Binding-site contacts:
Ligand atom CA contacts residue PRO48 of chain 22.O at 4.2 Å (hydrophobic).
Ligand atom CD1 contacts residue TYR38 of chain 22.N at 4.4 Å (hydrophobic).
Ligand atom NH1 contacts residue MET606 of chain 22.O at 4.0 Å.
Ligand atom CD1 contacts residue ALA34 of chain 22.N at 4.3 Å (hydrophobic).
Ligand atom CB contacts residue PRO52 of chain 22.O at 3.8 Å (hydrophobic).
Ligand atom CE2 contacts residue ASP55 of chain 22.O at 3.6 Å.
Ligand atom CA contacts residue VAL50 of chain 22.O at 3.0 Å (hydrophobic).
Ligand atom C contacts residue PRO48 of chain 22.O at 3.9 Å (hydrophobic).
Ligand atom NH2 contacts residue THR602 of chain 22.O at 4.4 Å.
Ligand atom O contacts residue ALA34 of chain 22.N at 4.1 Å.
Ligand atom CD2 contacts residue VAL56 of chain 22.O at 3.8 Å (hydrophobic).
Ligand atom NH2 contacts residue MET606 of chain 22.O at 4.2 Å.
Ligand atom CD2 contacts residue TYR38 of chain 22.N at 3.8 Å (hydrophobic).
Ligand atom N contacts residue VAL50 of chain 22.O at 4.2 Å.
Ligand atom N contacts residue VAL50 of chain 22.O at 3.6 Å (h-bond).
Ligand atom CD2 contacts residue ASP55 of chain 22.O at 3.8 Å.
Ligand atom O contacts residue THR49 of chain 22.O at 4.2 Å.
Ligand atom O contacts residue PRO48 of chain 22.O at 3.4 Å.
Ligand atom CA contacts residue ALA51 of chain 22.O at 4.4 Å (hydrophobic).
Ligand atom OG1 contacts residue THR49 of chain 22.O at 4.2 Å.
Ligand atom NH1 contacts residue GLY27 of chain 22.N at 4.4 Å.
Ligand atom OG1 contacts residue PRO48 of chain 22.O at 3.1 Å.
Ligand atom O contacts residue VAL50 of chain 22.O at 3.7 Å.
Ligand atom CB contacts residue PRO48 of chain 22.O at 3.9 Å (hydrophobic).
Ligand atom NH1 contacts residue PHE31 of chain 22.N at 3.0 Å.
Ligand atom CB contacts residue VAL56 of chain 22.O at 4.2 Å (hydrophobic).
Ligand atom CZ contacts residue PHE31 of chain 22.N at 4.3 Å (hydrophobic).
Ligand atom CD2 contacts residue HIS54 of chain 22.O at 4.4 Å.
Ligand atom N contacts residue PRO52 of chain 22.O at 4.0 Å.
Ligand atom CG contacts residue TYR38 of chain 22.N at 3.7 Å (hydrophobic).
Ligand atom O contacts residue GLY17 of chain 22.O at 4.0 Å.
Ligand atom CA contacts residue PRO52 of chain 22.O at 4.1 Å (hydrophobic).
Ligand atom O contacts residue PRO52 of chain 22.O at 4.0 Å.
Ligand atom CB contacts residue ALA34 of chain 22.N at 4.3 Å (hydrophobic).
Ligand atom C contacts residue PRO52 of chain 22.O at 4.2 Å (hydrophobic).
Ligand atom CB contacts residue TYR38 of chain 22.N at 3.6 Å (hydrophobic).
Ligand atom CE2 contacts residue THR599 of chain 22.O at 4.2 Å.
Ligand atom C contacts residue VAL50 of chain 22.O at 3.6 Å (hydrophobic).
Ligand atom CB contacts residue THR49 of chain 22.O at 4.0 Å.
Ligand atom CZ contacts residue PHE31 of chain 22.N at 4.2 Å (hydrophobic).

Sequence of chain 22.N:
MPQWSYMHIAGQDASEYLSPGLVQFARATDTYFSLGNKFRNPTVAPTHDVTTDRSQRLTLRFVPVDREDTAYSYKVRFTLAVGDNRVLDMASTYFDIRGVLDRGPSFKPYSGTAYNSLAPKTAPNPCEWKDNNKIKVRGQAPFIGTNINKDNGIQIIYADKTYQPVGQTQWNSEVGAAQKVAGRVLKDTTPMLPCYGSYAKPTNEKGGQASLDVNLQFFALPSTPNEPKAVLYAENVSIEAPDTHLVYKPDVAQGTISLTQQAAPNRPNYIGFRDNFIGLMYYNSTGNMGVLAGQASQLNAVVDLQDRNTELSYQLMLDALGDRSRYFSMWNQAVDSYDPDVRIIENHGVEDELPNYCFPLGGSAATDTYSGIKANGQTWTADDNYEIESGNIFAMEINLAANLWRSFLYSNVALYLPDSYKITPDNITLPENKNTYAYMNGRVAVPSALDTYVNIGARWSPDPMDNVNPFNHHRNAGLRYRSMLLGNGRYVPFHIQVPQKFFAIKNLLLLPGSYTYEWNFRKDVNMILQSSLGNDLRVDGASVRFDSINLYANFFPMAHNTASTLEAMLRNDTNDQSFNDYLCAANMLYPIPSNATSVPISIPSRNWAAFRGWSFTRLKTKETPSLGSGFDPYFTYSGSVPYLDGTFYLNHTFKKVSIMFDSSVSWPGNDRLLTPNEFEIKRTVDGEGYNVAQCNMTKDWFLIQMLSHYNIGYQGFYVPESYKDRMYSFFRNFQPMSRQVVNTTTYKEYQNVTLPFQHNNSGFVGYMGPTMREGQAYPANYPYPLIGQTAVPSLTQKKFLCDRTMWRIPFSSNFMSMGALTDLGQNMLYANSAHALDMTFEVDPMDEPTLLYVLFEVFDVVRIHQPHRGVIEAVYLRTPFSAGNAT

The small molecule below binds the protein below.
Small molecule (SMILES): CSCC[C@H](NC(=O)[C@H](Cc1ccccc1)NC(=O)[C@H]1CCCN1C(=O)[C@@H](N)CCCN=C(N)N)C(=O)NCC(=O)N[C@@H](C=O)[C@@H](C)O

Sequence of chain 22.O:
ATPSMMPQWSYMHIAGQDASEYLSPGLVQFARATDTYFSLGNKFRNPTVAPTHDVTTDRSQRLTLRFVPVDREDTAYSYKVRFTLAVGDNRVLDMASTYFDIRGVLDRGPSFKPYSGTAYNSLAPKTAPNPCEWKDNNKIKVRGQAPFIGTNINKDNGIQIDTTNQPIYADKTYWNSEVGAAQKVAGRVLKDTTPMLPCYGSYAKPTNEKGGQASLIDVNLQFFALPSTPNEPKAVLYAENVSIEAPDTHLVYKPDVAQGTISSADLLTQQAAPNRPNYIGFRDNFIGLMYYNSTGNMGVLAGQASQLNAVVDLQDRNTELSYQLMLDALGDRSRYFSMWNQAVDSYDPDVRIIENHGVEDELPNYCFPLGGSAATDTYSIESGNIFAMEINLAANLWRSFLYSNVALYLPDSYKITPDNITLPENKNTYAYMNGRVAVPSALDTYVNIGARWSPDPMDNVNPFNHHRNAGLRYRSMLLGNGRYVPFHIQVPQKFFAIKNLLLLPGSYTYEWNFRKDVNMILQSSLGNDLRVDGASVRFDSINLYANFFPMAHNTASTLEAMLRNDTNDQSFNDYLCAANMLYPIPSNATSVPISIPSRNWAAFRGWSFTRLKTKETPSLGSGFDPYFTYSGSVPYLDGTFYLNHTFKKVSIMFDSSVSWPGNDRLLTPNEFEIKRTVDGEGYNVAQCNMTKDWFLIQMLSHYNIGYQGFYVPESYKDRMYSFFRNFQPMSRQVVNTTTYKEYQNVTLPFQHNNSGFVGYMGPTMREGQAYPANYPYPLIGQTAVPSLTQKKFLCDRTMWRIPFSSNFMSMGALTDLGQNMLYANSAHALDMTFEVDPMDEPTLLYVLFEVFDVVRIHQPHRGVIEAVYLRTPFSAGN

Sequence of chain 22.P:
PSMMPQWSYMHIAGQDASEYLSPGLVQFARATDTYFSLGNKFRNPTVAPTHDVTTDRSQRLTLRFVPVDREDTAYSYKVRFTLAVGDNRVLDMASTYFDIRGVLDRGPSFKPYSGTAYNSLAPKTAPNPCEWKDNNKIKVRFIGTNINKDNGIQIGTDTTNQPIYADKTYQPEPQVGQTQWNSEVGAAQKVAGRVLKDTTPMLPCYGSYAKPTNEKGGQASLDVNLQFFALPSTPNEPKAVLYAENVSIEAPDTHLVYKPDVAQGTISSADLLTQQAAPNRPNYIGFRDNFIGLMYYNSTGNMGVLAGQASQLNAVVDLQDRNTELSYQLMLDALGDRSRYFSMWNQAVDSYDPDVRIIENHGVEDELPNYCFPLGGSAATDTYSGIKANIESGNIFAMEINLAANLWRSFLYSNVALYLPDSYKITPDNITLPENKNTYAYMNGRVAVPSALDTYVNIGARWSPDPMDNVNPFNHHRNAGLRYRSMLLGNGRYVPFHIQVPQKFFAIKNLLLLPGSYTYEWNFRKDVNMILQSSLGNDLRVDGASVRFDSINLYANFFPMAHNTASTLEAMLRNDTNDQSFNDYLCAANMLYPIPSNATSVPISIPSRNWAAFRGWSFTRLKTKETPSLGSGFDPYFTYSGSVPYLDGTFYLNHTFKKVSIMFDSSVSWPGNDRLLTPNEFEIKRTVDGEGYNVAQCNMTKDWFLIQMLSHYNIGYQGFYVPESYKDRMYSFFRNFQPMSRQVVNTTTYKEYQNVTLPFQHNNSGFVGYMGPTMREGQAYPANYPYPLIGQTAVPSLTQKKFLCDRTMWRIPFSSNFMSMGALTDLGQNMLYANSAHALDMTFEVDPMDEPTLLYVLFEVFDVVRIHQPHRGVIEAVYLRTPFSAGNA